Sequence of chain 1.E:
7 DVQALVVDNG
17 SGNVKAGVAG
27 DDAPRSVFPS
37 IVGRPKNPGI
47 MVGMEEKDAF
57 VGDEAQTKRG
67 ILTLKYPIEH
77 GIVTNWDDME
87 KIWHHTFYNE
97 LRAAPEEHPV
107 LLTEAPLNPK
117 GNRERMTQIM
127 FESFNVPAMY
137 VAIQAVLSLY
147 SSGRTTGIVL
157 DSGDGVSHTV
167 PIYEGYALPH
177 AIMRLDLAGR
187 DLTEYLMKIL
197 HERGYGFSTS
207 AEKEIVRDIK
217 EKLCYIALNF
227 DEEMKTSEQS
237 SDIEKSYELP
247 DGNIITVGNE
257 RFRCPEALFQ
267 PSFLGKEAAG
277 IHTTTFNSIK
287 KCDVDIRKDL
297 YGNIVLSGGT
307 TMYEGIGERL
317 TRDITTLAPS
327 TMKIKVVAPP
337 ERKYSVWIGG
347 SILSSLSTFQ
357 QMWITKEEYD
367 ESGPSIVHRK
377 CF

The protein below binds the small molecule below.
Small molecule (SMILES): C/C1=C\[C@H](C)C[C@H](C)OC(=O)C[C@H](c2ccc(O)cc2)NC(=O)[C@@H](Cc2c(Br)[nH]c3ccccc23)N(C)C(=O)[C@H](C)NC(=O)[C@@H](C)C1

Binding-site contacts:
Ligand atom N contacts residue GLY200 of chain 1.E at 3.0 Å (h-bond).
Ligand atom C6 contacts residue GLY200 of chain 1.E at 4.0 Å.
Ligand atom O3 contacts residue TYR201 of chain 1.E at 3.8 Å.
Ligand atom C26 contacts residue HIS197 of chain 1.E at 4.0 Å.
Ligand atom C23 contacts residue GLY200 of chain 1.E at 3.5 Å.
Ligand atom C12 contacts residue PHE203 of chain 1.E at 4.3 Å (hydrophobic).
Ligand atom C16 contacts residue TYR201 of chain 1.E at 3.8 Å (hydrophobic).
Ligand atom C18 contacts residue GLY202 of chain 1.E at 3.9 Å.
Ligand atom C17 contacts residue GLU208 of chain 1.E at 3.6 Å.
Ligand atom O3 contacts residue GLY200 of chain 1.E at 3.5 Å (h-bond).
Ligand atom C4 contacts residue TYR201 of chain 1.E at 4.0 Å (hydrophobic).
Ligand atom C11 contacts residue GLY202 of chain 1.E at 3.7 Å.
Ligand atom C9 contacts residue GLY202 of chain 1.E at 4.0 Å.
Ligand atom C31 contacts residue GLY200 of chain 1.E at 4.0 Å.
Ligand atom C12 contacts residue GLY202 of chain 1.E at 3.6 Å.
Ligand atom N2 contacts residue GLY202 of chain 1.E at 3.1 Å (h-bond).
Ligand atom C14 contacts residue LEU245 of chain 1.E at 4.0 Å (hydrophobic).
Ligand atom C4 contacts residue GLY200 of chain 1.E at 4.3 Å.
Ligand atom C29 contacts residue GLY200 of chain 1.E at 4.1 Å.
Ligand atom C30 contacts residue GLY200 of chain 1.E at 3.9 Å.
Ligand atom C17 contacts residue GLY202 of chain 1.E at 4.3 Å.
Ligand atom C7 contacts residue GLY200 of chain 1.E at 3.8 Å.
Ligand atom C31 contacts residue ARG199 of chain 1.E at 3.3 Å.
Ligand atom O contacts residue TYR201 of chain 1.E at 3.8 Å.
Ligand atom C24 contacts residue TYR201 of chain 1.E at 4.3 Å (hydrophobic).
Ligand atom O3 contacts residue GLY202 of chain 1.E at 2.9 Å (h-bond).
Ligand atom C16 contacts residue PHE203 of chain 1.E at 4.2 Å (hydrophobic).
Ligand atom C25 contacts residue HIS197 of chain 1.E at 3.4 Å.
Ligand atom O1 contacts residue TYR201 of chain 1.E at 3.4 Å.
Ligand atom C10 contacts residue GLY202 of chain 1.E at 4.0 Å.
Ligand atom C8 contacts residue GLY200 of chain 1.E at 3.6 Å.
Ligand atom C24 contacts residue GLY200 of chain 1.E at 4.0 Å.
Ligand atom C15 contacts residue LEU245 of chain 1.E at 4.2 Å (hydrophobic).
Ligand atom C24 contacts residue HIS197 of chain 1.E at 4.2 Å.
Ligand atom C35 contacts residue ILE250 of chain 1.E at 3.9 Å (hydrophobic).
Ligand atom C30 contacts residue ARG199 of chain 1.E at 3.7 Å.
Ligand atom C35 contacts residue TYR201 of chain 1.E at 4.0 Å (hydrophobic).
Ligand atom C16 contacts residue GLY202 of chain 1.E at 3.9 Å.
Ligand atom C13 contacts residue PHE203 of chain 1.E at 4.2 Å (hydrophobic).
Ligand atom C13 contacts residue LEU245 of chain 1.E at 3.6 Å (hydrophobic).